Binding-site contacts:
Ligand atom O2S contacts residue LYS215 of chain 2.A at 3.1 Å (salt-bridge).
Ligand atom N1 contacts residue TRP374 of chain 2.A at 3.5 Å.
Ligand atom O2S contacts residue GLY222 of chain 2.A at 3.4 Å (h-bond).
Ligand atom S1 contacts residue ARG224 of chain 2.A at 4.0 Å.
Ligand atom C2 contacts residue TRP374 of chain 2.A at 4.0 Å (hydrophobic).
Ligand atom O1S contacts residue PHE223 of chain 2.A at 3.2 Å.
Ligand atom S1 contacts residue LYS215 of chain 2.A at 4.1 Å.
Ligand atom S1 contacts residue TRP374 of chain 2.A at 4.4 Å.
Ligand atom O1S contacts residue TRP374 of chain 2.A at 4.0 Å.
Ligand atom S1 contacts residue GLY222 of chain 2.A at 3.8 Å.
Ligand atom C3 contacts residue ASP229 of chain 2.A at 4.4 Å.
Ligand atom O1S contacts residue LYS215 of chain 2.A at 3.9 Å.
Ligand atom O1S contacts residue ARG224 of chain 2.A at 2.9 Å (salt-bridge).
Ligand atom C2 contacts residue ARG224 of chain 2.A at 4.0 Å.
Ligand atom C1 contacts residue TRP374 of chain 2.A at 3.3 Å (hydrophobic).
Ligand atom O3S contacts residue ARG224 of chain 2.A at 3.8 Å.
Ligand atom O1S contacts residue GLY222 of chain 2.A at 3.0 Å (h-bond).
Ligand atom C3 contacts residue TRP374 of chain 2.A at 4.0 Å (hydrophobic).
Ligand atom C1 contacts residue ARG224 of chain 2.A at 4.1 Å.

Sequence of chain 2.A:
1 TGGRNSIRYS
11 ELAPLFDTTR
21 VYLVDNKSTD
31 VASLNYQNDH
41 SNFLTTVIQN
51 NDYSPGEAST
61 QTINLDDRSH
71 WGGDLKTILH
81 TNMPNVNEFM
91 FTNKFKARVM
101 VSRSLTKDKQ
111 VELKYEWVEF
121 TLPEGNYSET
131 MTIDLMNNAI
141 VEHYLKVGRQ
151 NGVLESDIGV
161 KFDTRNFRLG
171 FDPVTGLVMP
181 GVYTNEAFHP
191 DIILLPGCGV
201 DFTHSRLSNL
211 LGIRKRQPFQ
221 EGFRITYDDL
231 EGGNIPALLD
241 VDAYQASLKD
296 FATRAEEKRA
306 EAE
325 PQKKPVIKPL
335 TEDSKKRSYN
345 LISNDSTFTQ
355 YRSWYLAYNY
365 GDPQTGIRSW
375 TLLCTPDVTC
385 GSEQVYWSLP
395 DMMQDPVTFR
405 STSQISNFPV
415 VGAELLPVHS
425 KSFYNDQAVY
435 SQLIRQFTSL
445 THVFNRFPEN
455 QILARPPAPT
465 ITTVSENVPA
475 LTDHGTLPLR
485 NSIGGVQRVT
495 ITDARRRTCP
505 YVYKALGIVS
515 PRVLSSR

This small molecule binds to this protein.
Small molecule (SMILES): CCCCCCCCCCCC[N+](C)(C)CCCS(=O)(=O)O